The protein below binds the small molecule below.
Small molecule (SMILES): CC(=O)N[C@@H]1[C@@H](O)[C@H](O)[C@@H](CO)O[C@H]1O

Binding-site contacts:
Ligand atom C8 contacts residue VAL52 of chain 1.A at 3.4 Å (hydrophobic).
Ligand atom C7 contacts residue ASN59 of chain 1.A at 3.5 Å.
Ligand atom C7 contacts residue SER60 of chain 1.A at 4.3 Å.
Ligand atom C8 contacts residue SER61 of chain 1.A at 3.2 Å.
Ligand atom C7 contacts residue SER61 of chain 1.A at 3.6 Å.
Ligand atom N2 contacts residue ASN59 of chain 1.A at 2.8 Å (h-bond).
Ligand atom C1 contacts residue ASN59 of chain 1.A at 1.4 Å.
Ligand atom O7 contacts residue SER61 of chain 1.A at 2.9 Å (h-bond).
Ligand atom N2 contacts residue ASN54 of chain 1.A at 4.2 Å.
Ligand atom C2 contacts residue ASN59 of chain 1.A at 2.4 Å.
Ligand atom O7 contacts residue VAL52 of chain 1.A at 4.2 Å.
Ligand atom C1 contacts residue TYR57 of chain 1.A at 4.3 Å (hydrophobic).
Ligand atom C3 contacts residue ASN59 of chain 1.A at 3.8 Å.
Ligand atom C8 contacts residue ASN59 of chain 1.A at 4.3 Å.
Ligand atom O7 contacts residue SER60 of chain 1.A at 3.5 Å.
Ligand atom C8 contacts residue GLU41 of chain 1.A at 4.5 Å.
Ligand atom O7 contacts residue ASN59 of chain 1.A at 3.4 Å (h-bond).
Ligand atom C4 contacts residue ASN59 of chain 1.A at 4.3 Å.
Ligand atom O5 contacts residue ASN59 of chain 1.A at 2.4 Å (h-bond).
Ligand atom C5 contacts residue ASN59 of chain 1.A at 3.7 Å.
Ligand atom C7 contacts residue VAL52 of chain 1.A at 4.0 Å (hydrophobic).

Sequence of chain 1.A:
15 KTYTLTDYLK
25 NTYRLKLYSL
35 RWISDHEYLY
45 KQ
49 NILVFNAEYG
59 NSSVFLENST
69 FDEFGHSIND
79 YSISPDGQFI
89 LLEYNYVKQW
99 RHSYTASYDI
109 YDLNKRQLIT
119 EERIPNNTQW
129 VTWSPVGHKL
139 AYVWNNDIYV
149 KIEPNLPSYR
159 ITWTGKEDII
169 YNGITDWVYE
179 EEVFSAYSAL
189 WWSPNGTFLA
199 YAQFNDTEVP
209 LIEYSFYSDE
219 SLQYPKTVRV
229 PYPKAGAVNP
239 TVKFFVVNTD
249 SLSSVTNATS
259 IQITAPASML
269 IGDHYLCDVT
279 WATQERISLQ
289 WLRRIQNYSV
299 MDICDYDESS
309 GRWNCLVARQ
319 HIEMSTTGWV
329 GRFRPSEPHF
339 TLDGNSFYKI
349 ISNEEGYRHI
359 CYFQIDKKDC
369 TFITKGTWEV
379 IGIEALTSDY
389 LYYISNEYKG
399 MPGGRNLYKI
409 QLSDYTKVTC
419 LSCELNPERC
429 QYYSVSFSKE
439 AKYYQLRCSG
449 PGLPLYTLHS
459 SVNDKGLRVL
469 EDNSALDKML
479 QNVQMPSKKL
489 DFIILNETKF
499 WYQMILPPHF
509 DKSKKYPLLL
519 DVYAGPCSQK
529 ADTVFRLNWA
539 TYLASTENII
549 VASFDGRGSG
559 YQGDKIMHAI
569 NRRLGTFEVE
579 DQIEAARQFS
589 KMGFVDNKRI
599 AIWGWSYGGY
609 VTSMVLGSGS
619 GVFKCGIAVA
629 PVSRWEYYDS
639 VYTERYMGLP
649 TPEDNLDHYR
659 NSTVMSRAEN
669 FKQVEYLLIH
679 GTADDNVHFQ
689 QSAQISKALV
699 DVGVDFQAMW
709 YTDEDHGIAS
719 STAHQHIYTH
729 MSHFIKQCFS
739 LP